Sequence of chain 1.A:
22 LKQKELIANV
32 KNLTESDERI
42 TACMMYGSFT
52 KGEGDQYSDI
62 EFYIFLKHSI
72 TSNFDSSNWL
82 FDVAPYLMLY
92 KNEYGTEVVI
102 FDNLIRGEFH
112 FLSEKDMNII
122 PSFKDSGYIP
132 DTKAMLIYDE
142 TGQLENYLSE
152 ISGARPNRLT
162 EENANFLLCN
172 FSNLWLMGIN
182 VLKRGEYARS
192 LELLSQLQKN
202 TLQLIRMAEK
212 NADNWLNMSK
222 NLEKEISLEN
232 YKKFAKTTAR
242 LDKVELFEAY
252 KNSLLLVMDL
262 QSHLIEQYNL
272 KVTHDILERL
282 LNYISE

Binding-site contacts:
Ligand atom C17 contacts residue APC1 of chain 1.F at 4.0 Å.
Ligand atom C1 contacts residue APC1 of chain 1.F at 3.7 Å.
Ligand atom O6 contacts residue MG1 of chain 1.D at 2.6 Å.
Ligand atom O6 contacts residue APC1 of chain 1.F at 3.1 Å (h-bond).
Ligand atom O7 contacts residue HIS111 of chain 1.A at 3.8 Å.
Ligand atom O6 contacts residue GLU109 of chain 1.A at 3.0 Å (salt-bridge).
Ligand atom C14 contacts residue SER127 of chain 1.A at 3.8 Å.
Ligand atom S1 contacts residue APC1 of chain 1.F at 3.6 Å.
Ligand atom C2 contacts residue MG1 of chain 1.D at 3.9 Å.
Ligand atom C14 contacts residue APC1 of chain 1.F at 3.8 Å.
Ligand atom C18 contacts residue ILE130 of chain 1.A at 3.9 Å (hydrophobic).
Ligand atom C2 contacts residue APC1 of chain 1.F at 3.4 Å.
Ligand atom O8 contacts residue TYR47 of chain 1.A at 3.8 Å.
Ligand atom C12 contacts residue TYR64 of chain 1.A at 3.7 Å (hydrophobic).
Ligand atom O5 contacts residue TYR95 of chain 1.A at 4.0 Å.
Ligand atom O4 contacts residue APC1 of chain 1.F at 2.7 Å (h-bond).
Ligand atom C16 contacts residue PHE124 of chain 1.A at 3.8 Å (hydrophobic).
Ligand atom C6 contacts residue APC1 of chain 1.F at 3.5 Å.
Ligand atom C1 contacts residue GLU109 of chain 1.A at 3.7 Å.
Ligand atom C17 contacts residue SER127 of chain 1.A at 3.7 Å.
Ligand atom O8 contacts residue HIS111 of chain 1.A at 3.0 Å.
Ligand atom O8 contacts residue TYR64 of chain 1.A at 2.6 Å (h-bond).
Ligand atom C13 contacts residue TYR47 of chain 1.A at 3.7 Å (hydrophobic).
Ligand atom CL1 contacts residue APC1 of chain 1.F at 3.3 Å.
Ligand atom N2 contacts residue APC1 of chain 1.F at 3.7 Å.
Ligand atom C9 contacts residue TYR95 of chain 1.A at 3.7 Å (hydrophobic).
Ligand atom C15 contacts residue APC1 of chain 1.F at 4.0 Å.
Ligand atom O6 contacts residue GLU62 of chain 1.A at 3.2 Å (salt-bridge).
Ligand atom C11 contacts residue TYR64 of chain 1.A at 3.5 Å (hydrophobic).
Ligand atom C8 contacts residue TYR95 of chain 1.A at 3.9 Å (hydrophobic).
Ligand atom C16 contacts residue TYR47 of chain 1.A at 3.9 Å (hydrophobic).
Ligand atom C18 contacts residue MET136 of chain 1.A at 3.9 Å (hydrophobic).
Ligand atom C6 contacts residue TYR95 of chain 1.A at 3.7 Å (hydrophobic).
Ligand atom C3 contacts residue TYR47 of chain 1.A at 3.4 Å (hydrophobic).
Ligand atom O4 contacts residue MG1 of chain 1.D at 3.9 Å.
Ligand atom O7 contacts residue TYR47 of chain 1.A at 2.6 Å (h-bond).
Ligand atom C12 contacts residue TYR47 of chain 1.A at 3.8 Å (hydrophobic).
Ligand atom C10 contacts residue TYR64 of chain 1.A at 3.4 Å (hydrophobic).
Ligand atom C3 contacts residue APC1 of chain 1.F at 3.9 Å.
Ligand atom O6 contacts residue TYR47 of chain 1.A at 3.8 Å.

Sequence of chain 1.B:
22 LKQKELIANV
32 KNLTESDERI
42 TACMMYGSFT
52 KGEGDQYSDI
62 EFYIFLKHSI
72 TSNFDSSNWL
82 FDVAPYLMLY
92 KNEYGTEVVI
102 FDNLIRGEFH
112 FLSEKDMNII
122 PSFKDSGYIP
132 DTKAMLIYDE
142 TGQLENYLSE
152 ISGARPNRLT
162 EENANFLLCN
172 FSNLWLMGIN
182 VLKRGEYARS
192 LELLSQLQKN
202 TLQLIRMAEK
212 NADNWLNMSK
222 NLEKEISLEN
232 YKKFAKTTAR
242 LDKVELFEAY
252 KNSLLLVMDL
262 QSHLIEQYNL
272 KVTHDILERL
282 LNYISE

A small-molecule ligand and the protein it binds are described below.
Small molecule (SMILES): CCC[C@@H]1C[C@@H](C(=O)N[C@@H]([C@H]2O[C@H](SC)[C@H](O)[C@@H](O)[C@H]2O)[C@H](C)Cl)N(C)C1